Binding-site contacts:
Ligand atom N3 contacts residue GLU166 of chain 2.A at 4.1 Å.
Ligand atom C14 contacts residue SER144 of chain 2.A at 4.0 Å.
Ligand atom N1 contacts residue GLN189 of chain 2.A at 4.0 Å.
Ligand atom N1 contacts residue SER46 of chain 2.A at 3.3 Å (h-bond).
Ligand atom C13 contacts residue MET165 of chain 2.A at 4.3 Å (hydrophobic).
Ligand atom C15 contacts residue LEU141 of chain 2.A at 3.3 Å (hydrophobic).
Ligand atom C13 contacts residue GLU166 of chain 2.A at 4.0 Å.
Ligand atom C7 contacts residue ASN142 of chain 2.A at 3.4 Å.
Ligand atom C16 contacts residue LEU141 of chain 2.A at 3.6 Å (hydrophobic).
Ligand atom C15 contacts residue HIS163 of chain 2.A at 4.0 Å.
Ligand atom N3 contacts residue SER144 of chain 2.A at 3.3 Å (h-bond).
Ligand atom N3 contacts residue HIS163 of chain 2.A at 2.8 Å (h-bond).
Ligand atom C6 contacts residue ASN142 of chain 2.A at 2.7 Å.
Ligand atom C14 contacts residue CSO145 of chain 2.A at 3.5 Å.
Ligand atom C16 contacts residue ASN142 of chain 2.A at 3.8 Å.
Ligand atom C14 contacts residue GLU166 of chain 2.A at 3.9 Å.
Ligand atom C13 contacts residue HIS164 of chain 2.A at 4.0 Å.
Ligand atom C14 contacts residue HIS163 of chain 2.A at 2.9 Å.
Ligand atom C15 contacts residue SER144 of chain 2.A at 3.8 Å.
Ligand atom C10 contacts residue ASN142 of chain 2.A at 3.4 Å.
Ligand atom C3 contacts residue GLN189 of chain 2.A at 3.0 Å.
Ligand atom C4 contacts residue SER46 of chain 2.A at 3.7 Å.
Ligand atom N2 contacts residue ASN142 of chain 2.A at 3.6 Å (h-bond).
Ligand atom C11 contacts residue ASN142 of chain 2.A at 3.8 Å.
Ligand atom C13 contacts residue CSO145 of chain 2.A at 3.5 Å.
Ligand atom C16 contacts residue GLU166 of chain 2.A at 3.8 Å.
Ligand atom C14 contacts residue HIS164 of chain 2.A at 3.9 Å.
Ligand atom O1 contacts residue SER46 of chain 2.A at 3.9 Å.
Ligand atom C2 contacts residue SER46 of chain 2.A at 3.7 Å.
Ligand atom C12 contacts residue GLU166 of chain 2.A at 4.2 Å.
Ligand atom C14 contacts residue MET165 of chain 2.A at 4.0 Å (hydrophobic).
Ligand atom N3 contacts residue PHE140 of chain 2.A at 3.4 Å.
Ligand atom N3 contacts residue LEU141 of chain 2.A at 3.8 Å.
Ligand atom C13 contacts residue HIS163 of chain 2.A at 4.3 Å.
Ligand atom C12 contacts residue CSO145 of chain 2.A at 4.2 Å.
Ligand atom C15 contacts residue ASN142 of chain 2.A at 4.2 Å.
Ligand atom C16 contacts residue PHE140 of chain 2.A at 4.2 Å (hydrophobic).
Ligand atom C15 contacts residue GLU166 of chain 2.A at 4.0 Å.
Ligand atom C2 contacts residue GLN189 of chain 2.A at 4.1 Å.
Ligand atom C15 contacts residue PHE140 of chain 2.A at 3.4 Å (hydrophobic).

The protein below binds the small molecule below.
Small molecule (SMILES): CC(C)NC(=O)c1ccc(C#Cc2ccncc2)cn1

Sequence of chain 2.A:
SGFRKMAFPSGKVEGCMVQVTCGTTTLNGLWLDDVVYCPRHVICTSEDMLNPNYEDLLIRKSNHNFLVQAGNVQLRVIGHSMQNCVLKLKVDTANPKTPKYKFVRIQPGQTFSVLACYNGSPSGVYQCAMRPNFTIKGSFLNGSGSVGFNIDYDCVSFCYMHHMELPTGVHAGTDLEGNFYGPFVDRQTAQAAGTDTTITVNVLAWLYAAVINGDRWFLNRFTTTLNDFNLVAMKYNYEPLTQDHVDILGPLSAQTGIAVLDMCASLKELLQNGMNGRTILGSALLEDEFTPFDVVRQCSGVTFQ